A protein and the small-molecule ligand that binds it are described below.
Small molecule (SMILES): CC(=O)N[C@@H]1[C@@H](O)[C@H](O)[C@@H](CO)O[C@@H]1O

Sequence of chain 1.A:
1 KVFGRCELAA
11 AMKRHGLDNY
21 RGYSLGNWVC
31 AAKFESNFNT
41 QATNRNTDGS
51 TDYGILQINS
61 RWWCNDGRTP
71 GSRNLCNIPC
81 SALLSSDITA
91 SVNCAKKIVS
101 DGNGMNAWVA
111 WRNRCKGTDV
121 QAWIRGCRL

Binding-site contacts:
Ligand atom C6 contacts residue ASP52 of chain 1.A at 3.6 Å.
Ligand atom C2 contacts residue ASP52 of chain 1.A at 3.9 Å.
Ligand atom C5 contacts residue VAL109 of chain 1.A at 3.5 Å (hydrophobic).
Ligand atom O1 contacts residue TRP108 of chain 1.A at 3.7 Å.
Ligand atom O1 contacts residue ALA107 of chain 1.A at 3.8 Å.
Ligand atom O7 contacts residue ILE58 of chain 1.A at 3.5 Å.
Ligand atom C8 contacts residue TRP108 of chain 1.A at 3.4 Å (hydrophobic).
Ligand atom O5 contacts residue GLN57 of chain 1.A at 3.8 Å.
Ligand atom N2 contacts residue TRP108 of chain 1.A at 4.1 Å.
Ligand atom C3 contacts residue ASN59 of chain 1.A at 4.0 Å.
Ligand atom C7 contacts residue ASN59 of chain 1.A at 4.2 Å.
Ligand atom C8 contacts residue ILE98 of chain 1.A at 3.9 Å (hydrophobic).
Ligand atom C1 contacts residue GLU35 of chain 1.A at 3.8 Å.
Ligand atom C1 contacts residue GLN57 of chain 1.A at 3.1 Å.
Ligand atom O5 contacts residue GLU35 of chain 1.A at 3.8 Å.
Ligand atom O5 contacts residue VAL109 of chain 1.A at 4.0 Å.
Ligand atom C6 contacts residue ASN46 of chain 1.A at 3.9 Å.
Ligand atom O7 contacts residue TRP63 of chain 1.A at 3.8 Å.
Ligand atom O7 contacts residue ASN59 of chain 1.A at 3.1 Å (h-bond).
Ligand atom C4 contacts residue ASP52 of chain 1.A at 3.7 Å.
Ligand atom C7 contacts residue TRP108 of chain 1.A at 4.2 Å (hydrophobic).
Ligand atom C5 contacts residue ASP52 of chain 1.A at 4.1 Å.
Ligand atom O1 contacts residue GLU35 of chain 1.A at 2.9 Å (salt-bridge).
Ligand atom C7 contacts residue ILE58 of chain 1.A at 4.1 Å (hydrophobic).
Ligand atom O1 contacts residue VAL109 of chain 1.A at 3.4 Å.
Ligand atom C6 contacts residue VAL109 of chain 1.A at 3.9 Å (hydrophobic).
Ligand atom C3 contacts residue ALA107 of chain 1.A at 3.9 Å (hydrophobic).
Ligand atom O3 contacts residue ASN59 of chain 1.A at 3.1 Å (h-bond).
Ligand atom C7 contacts residue GLN57 of chain 1.A at 3.6 Å.
Ligand atom C4 contacts residue ASN59 of chain 1.A at 3.9 Å.
Ligand atom O4 contacts residue ASN59 of chain 1.A at 4.2 Å.
Ligand atom O6 contacts residue VAL109 of chain 1.A at 3.3 Å.
Ligand atom O7 contacts residue GLN57 of chain 1.A at 3.6 Å.
Ligand atom O5 contacts residue ASP52 of chain 1.A at 3.7 Å.
Ligand atom C2 contacts residue GLN57 of chain 1.A at 3.2 Å.
Ligand atom C2 contacts residue ALA107 of chain 1.A at 3.9 Å (hydrophobic).
Ligand atom C8 contacts residue ALA107 of chain 1.A at 3.5 Å (hydrophobic).
Ligand atom N2 contacts residue ALA107 of chain 1.A at 3.0 Å (h-bond).
Ligand atom C7 contacts residue ALA107 of chain 1.A at 3.6 Å (hydrophobic).
Ligand atom N2 contacts residue GLN57 of chain 1.A at 3.5 Å (h-bond).